Binding-site contacts:
Ligand atom C4 contacts residue ASP161 of chain 13.E at 4.0 Å.
Ligand atom C1 contacts residue MET151 of chain 13.E at 4.2 Å (hydrophobic).
Ligand atom O5 contacts residue THR156 of chain 13.E at 3.8 Å.
Ligand atom C2 contacts residue MET151 of chain 13.E at 4.2 Å (hydrophobic).
Ligand atom C8 contacts residue ASN157 of chain 13.E at 3.6 Å.
Ligand atom C4 contacts residue MET151 of chain 13.E at 3.9 Å (hydrophobic).
Ligand atom C5 contacts residue MET151 of chain 13.E at 3.9 Å (hydrophobic).
Ligand atom C5 contacts residue ASN154 of chain 13.E at 3.6 Å.
Ligand atom O5 contacts residue ASN157 of chain 13.E at 4.0 Å.
Ligand atom C2 contacts residue ASN154 of chain 13.E at 2.4 Å.
Ligand atom N2 contacts residue GLY150 of chain 13.E at 3.4 Å (h-bond).
Ligand atom O7 contacts residue HIS148 of chain 13.E at 3.6 Å (h-bond).
Ligand atom C7 contacts residue GLY150 of chain 13.E at 3.0 Å.
Ligand atom C2 contacts residue GLY150 of chain 13.E at 3.7 Å.
Ligand atom O6 contacts residue THR156 of chain 13.E at 4.4 Å.
Ligand atom O7 contacts residue ASN154 of chain 13.E at 4.2 Å.
Ligand atom O5 contacts residue THR156 of chain 13.E at 3.8 Å.
Ligand atom O5 contacts residue MET151 of chain 13.E at 3.9 Å.
Ligand atom C8 contacts residue GLY150 of chain 13.E at 3.7 Å.
Ligand atom C6 contacts residue THR156 of chain 13.E at 3.6 Å.
Ligand atom N2 contacts residue ASN154 of chain 13.E at 2.9 Å (h-bond).
Ligand atom C1 contacts residue GLY150 of chain 13.E at 4.0 Å.
Ligand atom C5 contacts residue ASP161 of chain 13.E at 4.5 Å.
Ligand atom C6 contacts residue ASN157 of chain 13.E at 3.3 Å.
Ligand atom C1 contacts residue ASN154 of chain 13.E at 1.4 Å.
Ligand atom C5 contacts residue THR156 of chain 13.E at 3.8 Å.
Ligand atom C6 contacts residue ASP161 of chain 13.E at 3.6 Å.
Ligand atom O5 contacts residue ASN154 of chain 13.E at 2.3 Å (h-bond).
Ligand atom C7 contacts residue ASN154 of chain 13.E at 3.7 Å.
Ligand atom C3 contacts residue MET151 of chain 13.E at 4.0 Å (hydrophobic).
Ligand atom O4 contacts residue ASP161 of chain 13.E at 4.0 Å.
Ligand atom O7 contacts residue GLY150 of chain 13.E at 2.9 Å (h-bond).
Ligand atom C3 contacts residue ASN154 of chain 13.E at 3.8 Å.
Ligand atom C6 contacts residue THR156 of chain 13.E at 3.9 Å.
Ligand atom C4 contacts residue ASN154 of chain 13.E at 4.2 Å.
Ligand atom C5 contacts residue THR156 of chain 13.E at 3.9 Å.
Ligand atom O6 contacts residue MET151 of chain 13.E at 4.3 Å.
Ligand atom O6 contacts residue HIS148 of chain 13.E at 3.8 Å.
Ligand atom C1 contacts residue THR156 of chain 13.E at 4.0 Å.

This small molecule binds to this protein.
Small molecule (SMILES): CC(=O)N[C@H]1[C@H](O[C@H]2[C@H](O)[C@@H](NC(C)=O)CO[C@@H]2CO[C@@H]2O[C@@H](C)[C@@H](O)[C@@H](O)[C@@H]2O)O[C@H](CO)[C@@H](O)[C@@H]1O

Sequence of chain 13.E:
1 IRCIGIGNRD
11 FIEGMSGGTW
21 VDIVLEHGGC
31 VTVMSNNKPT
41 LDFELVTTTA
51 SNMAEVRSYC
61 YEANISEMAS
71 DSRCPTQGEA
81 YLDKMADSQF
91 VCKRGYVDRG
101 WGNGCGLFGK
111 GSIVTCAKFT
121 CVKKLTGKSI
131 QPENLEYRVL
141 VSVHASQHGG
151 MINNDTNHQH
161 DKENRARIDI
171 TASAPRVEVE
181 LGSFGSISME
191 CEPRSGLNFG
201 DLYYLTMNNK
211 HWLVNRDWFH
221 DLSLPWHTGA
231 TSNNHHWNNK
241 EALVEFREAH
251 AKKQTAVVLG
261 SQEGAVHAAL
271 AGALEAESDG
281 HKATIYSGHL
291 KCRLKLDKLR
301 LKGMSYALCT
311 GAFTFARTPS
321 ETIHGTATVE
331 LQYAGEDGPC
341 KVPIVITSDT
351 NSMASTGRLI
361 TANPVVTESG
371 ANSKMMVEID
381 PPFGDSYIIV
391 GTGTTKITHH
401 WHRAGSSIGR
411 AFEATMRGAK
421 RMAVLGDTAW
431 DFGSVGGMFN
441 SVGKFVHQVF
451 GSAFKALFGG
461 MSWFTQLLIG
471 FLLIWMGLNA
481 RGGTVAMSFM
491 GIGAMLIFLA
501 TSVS